The protein below binds the small molecule below.
Small molecule (SMILES): CC(=O)N[C@H]1[C@H](O[C@H]2[C@H](O)[C@@H](NC(C)=O)CO[C@@H]2CO[C@@H]2O[C@@H](C)[C@@H](O)[C@@H](O)[C@@H]2O)O[C@H](CO)[C@@H](O)[C@@H]1O

Sequence of chain 1.B:
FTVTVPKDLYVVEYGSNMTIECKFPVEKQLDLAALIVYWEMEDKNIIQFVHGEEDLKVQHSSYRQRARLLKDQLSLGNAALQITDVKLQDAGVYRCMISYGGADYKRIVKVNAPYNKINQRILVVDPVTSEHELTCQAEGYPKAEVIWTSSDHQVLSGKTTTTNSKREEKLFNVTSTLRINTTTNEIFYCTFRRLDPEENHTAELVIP

Binding-site contacts:
Ligand atom C4 contacts residue ASP31 of chain 1.B at 3.6 Å.
Ligand atom C8 contacts residue ASN55 of chain 1.A at 4.2 Å.
Ligand atom O5 contacts residue GLY101 of chain 1.B at 4.1 Å.
Ligand atom O4 contacts residue ASP31 of chain 1.B at 4.0 Å.
Ligand atom O5 contacts residue GLY101 of chain 1.B at 4.3 Å.
Ligand atom C5 contacts residue GLY101 of chain 1.B at 4.3 Å.
Ligand atom C4 contacts residue ASN55 of chain 1.A at 4.2 Å.
Ligand atom C6 contacts residue GLY101 of chain 1.B at 4.1 Å.
Ligand atom C2 contacts residue ASN55 of chain 1.A at 2.5 Å.
Ligand atom C5 contacts residue ALA34 of chain 1.B at 4.2 Å (hydrophobic).
Ligand atom C8 contacts residue PRO51 of chain 1.A at 3.6 Å (hydrophobic).
Ligand atom C6 contacts residue ASN55 of chain 1.A at 4.3 Å.
Ligand atom C7 contacts residue PRO51 of chain 1.A at 4.4 Å (hydrophobic).
Ligand atom C8 contacts residue GLU52 of chain 1.A at 3.6 Å.
Ligand atom C3 contacts residue ASP31 of chain 1.B at 3.5 Å.
Ligand atom C7 contacts residue ASN55 of chain 1.A at 3.1 Å.
Ligand atom O7 contacts residue ASN55 of chain 1.A at 3.0 Å (h-bond).
Ligand atom N2 contacts residue ASN55 of chain 1.A at 2.9 Å (h-bond).
Ligand atom C4 contacts residue TYR100 of chain 1.B at 3.6 Å (hydrophobic).
Ligand atom O4 contacts residue TYR100 of chain 1.B at 3.0 Å (h-bond).
Ligand atom C3 contacts residue ASN55 of chain 1.A at 3.8 Å.
Ligand atom O5 contacts residue ASN55 of chain 1.A at 2.3 Å (h-bond).
Ligand atom C1 contacts residue ASN55 of chain 1.A at 1.4 Å.
Ligand atom C5 contacts residue TYR100 of chain 1.B at 3.7 Å (hydrophobic).
Ligand atom O3 contacts residue ASP31 of chain 1.B at 3.2 Å (salt-bridge).
Ligand atom C6 contacts residue GLY101 of chain 1.B at 4.2 Å.
Ligand atom C6 contacts residue TYR100 of chain 1.B at 3.6 Å (hydrophobic).
Ligand atom C5 contacts residue ASN55 of chain 1.A at 3.6 Å.
Ligand atom C4 contacts residue ALA34 of chain 1.B at 4.3 Å (hydrophobic).

Sequence of chain 1.A:
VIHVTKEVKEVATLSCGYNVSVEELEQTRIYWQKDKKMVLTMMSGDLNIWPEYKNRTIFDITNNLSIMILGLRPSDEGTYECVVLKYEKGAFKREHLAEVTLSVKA